Sequence of chain 1.M:
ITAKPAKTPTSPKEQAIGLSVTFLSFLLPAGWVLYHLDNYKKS

Sequence of chain 1.L:
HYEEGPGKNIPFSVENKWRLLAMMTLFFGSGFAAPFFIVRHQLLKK

Binding-site contacts:
Ligand atom C23 contacts residue LEU21 of chain 1.L at 4.2 Å (hydrophobic).
Ligand atom C16 contacts residue TRP18 of chain 1.L at 4.2 Å (hydrophobic).
Ligand atom O25 contacts residue LEU21 of chain 1.L at 4.2 Å.
Ligand atom C12 contacts residue ILE17 of chain 1.M at 4.4 Å (hydrophobic).
Ligand atom C24 contacts residue LEU21 of chain 1.L at 4.2 Å (hydrophobic).
Ligand atom O26 contacts residue ALA22 of chain 1.L at 4.2 Å.
Ligand atom C12 contacts residue TRP18 of chain 1.L at 4.1 Å (hydrophobic).
Ligand atom C22 contacts residue TRP18 of chain 1.L at 4.1 Å (hydrophobic).
Ligand atom O12 contacts residue ILE17 of chain 1.M at 4.0 Å.
Ligand atom C2 contacts residue GLU14 of chain 1.M at 3.6 Å.
Ligand atom O26 contacts residue VAL21 of chain 1.M at 3.8 Å.
Ligand atom O25 contacts residue TRP18 of chain 1.L at 3.3 Å (h-bond).
Ligand atom O7 contacts residue TRP18 of chain 1.L at 4.5 Å.
Ligand atom C10 contacts residue TRP18 of chain 1.L at 4.5 Å (hydrophobic).
Ligand atom C3 contacts residue GLU14 of chain 1.M at 4.4 Å.
Ligand atom C24 contacts residue ALA22 of chain 1.L at 4.4 Å (hydrophobic).
Ligand atom O25 contacts residue ALA22 of chain 1.L at 3.6 Å.
Ligand atom C21 contacts residue ILE17 of chain 1.M at 3.5 Å (hydrophobic).
Ligand atom O12 contacts residue TRP18 of chain 1.L at 2.9 Å.
Ligand atom C23 contacts residue VAL21 of chain 1.M at 3.9 Å (hydrophobic).
Ligand atom C9 contacts residue TRP18 of chain 1.L at 4.0 Å (hydrophobic).
Ligand atom C24 contacts residue VAL21 of chain 1.M at 4.2 Å (hydrophobic).
Ligand atom C22 contacts residue LEU21 of chain 1.L at 4.1 Å (hydrophobic).
Ligand atom C1 contacts residue GLU14 of chain 1.M at 3.9 Å.
Ligand atom C17 contacts residue TRP18 of chain 1.L at 4.1 Å (hydrophobic).
Ligand atom C14 contacts residue TRP18 of chain 1.L at 4.1 Å (hydrophobic).
Ligand atom C11 contacts residue ILE17 of chain 1.M at 4.5 Å (hydrophobic).
Ligand atom O3 contacts residue GLU14 of chain 1.M at 4.1 Å.
Ligand atom C1 contacts residue TRP18 of chain 1.L at 4.0 Å (hydrophobic).
Ligand atom C11 contacts residue TRP18 of chain 1.L at 4.4 Å (hydrophobic).

The small molecule below binds the protein below.
Small molecule (SMILES): C[C@H](CCC(=O)O)[C@H]1CC[C@H]2[C@@H]3[C@H](O)C[C@@H]4C[C@H](O)CC[C@]4(C)[C@H]3C[C@H](O)[C@]12C